Sequence of chain 1.C:
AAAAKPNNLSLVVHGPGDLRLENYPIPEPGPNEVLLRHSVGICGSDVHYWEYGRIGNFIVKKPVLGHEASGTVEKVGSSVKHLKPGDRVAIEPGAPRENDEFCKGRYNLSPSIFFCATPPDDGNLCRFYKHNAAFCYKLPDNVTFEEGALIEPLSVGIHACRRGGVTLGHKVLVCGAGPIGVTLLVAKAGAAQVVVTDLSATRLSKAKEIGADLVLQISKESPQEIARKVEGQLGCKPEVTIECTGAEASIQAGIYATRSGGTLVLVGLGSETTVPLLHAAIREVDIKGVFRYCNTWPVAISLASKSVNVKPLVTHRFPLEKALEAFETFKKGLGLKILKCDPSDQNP

Binding-site contacts:
Ligand atom C14 contacts residue GLU155 of chain 1.C at 3.4 Å.
Ligand atom O12 contacts residue PHE59 of chain 1.C at 3.9 Å.
Ligand atom C7 contacts residue ZN1 of chain 1.K at 3.0 Å.
Ligand atom C18 contacts residue LEU274 of chain 1.C at 3.5 Å (hydrophobic).
Ligand atom C5 contacts residue NAD1 of chain 1.L at 3.7 Å.
Ligand atom O30 contacts residue HIS69 of chain 1.C at 3.0 Å (h-bond).
Ligand atom C14 contacts residue PHE118 of chain 1.C at 3.9 Å (hydrophobic).
Ligand atom C19 contacts residue NAD1 of chain 1.L at 3.6 Å.
Ligand atom C16 contacts residue LEU274 of chain 1.C at 3.8 Å (hydrophobic).
Ligand atom C2 contacts residue NAD1 of chain 1.L at 3.5 Å.
Ligand atom C6 contacts residue SER46 of chain 1.C at 3.3 Å.
Ligand atom N3 contacts residue SER46 of chain 1.C at 3.6 Å.
Ligand atom C19 contacts residue ARG298 of chain 1.C at 4.0 Å.
Ligand atom C7 contacts residue NAD1 of chain 1.L at 3.5 Å.
Ligand atom C14 contacts residue HIS69 of chain 1.C at 3.9 Å.
Ligand atom N22 contacts residue PHE59 of chain 1.C at 3.9 Å.
Ligand atom O12 contacts residue PHE297 of chain 1.C at 3.5 Å.
Ligand atom O30 contacts residue PHE118 of chain 1.C at 4.1 Å.
Ligand atom C5 contacts residue SER46 of chain 1.C at 3.8 Å.
Ligand atom N4 contacts residue ARG298 of chain 1.C at 4.0 Å.
Ligand atom C6 contacts residue CYS44 of chain 1.C at 3.3 Å (hydrophobic).
Ligand atom C14 contacts residue ZN1 of chain 1.K at 3.3 Å.
Ligand atom O25 contacts residue LEU274 of chain 1.C at 3.9 Å.
Ligand atom O30 contacts residue ZN1 of chain 1.K at 2.4 Å.
Ligand atom N4 contacts residue NAD1 of chain 1.L at 3.3 Å.
Ligand atom N3 contacts residue HIS69 of chain 1.C at 3.7 Å.
Ligand atom C13 contacts residue PHE59 of chain 1.C at 3.5 Å (hydrophobic).
Ligand atom C11 contacts residue ILE56 of chain 1.C at 3.6 Å (hydrophobic).
Ligand atom C13 contacts residue THR121 of chain 1.C at 3.5 Å.
Ligand atom N3 contacts residue ZN1 of chain 1.K at 2.1 Å.
Ligand atom C14 contacts residue ARG298 of chain 1.C at 3.8 Å.
Ligand atom O30 contacts residue GLU155 of chain 1.C at 2.4 Å (salt-bridge).
Ligand atom C11 contacts residue TYR50 of chain 1.C at 3.5 Å (hydrophobic).
Ligand atom C6 contacts residue NAD1 of chain 1.L at 3.7 Å.
Ligand atom C15 contacts residue PHE297 of chain 1.C at 3.7 Å (hydrophobic).
Ligand atom N3 contacts residue CYS44 of chain 1.C at 3.4 Å (h-bond).
Ligand atom N1 contacts residue NAD1 of chain 1.L at 3.6 Å.
Ligand atom N3 contacts residue NAD1 of chain 1.L at 3.7 Å.
Ligand atom C6 contacts residue ZN1 of chain 1.K at 3.1 Å.
Ligand atom C11 contacts residue PHE59 of chain 1.C at 3.4 Å (hydrophobic).

The small molecule below binds the protein below.
Small molecule (SMILES): CN(C)S(=O)(=O)N1CCN(c2ccnc(CO)n2)CC1